Sequence of chain 1.C:
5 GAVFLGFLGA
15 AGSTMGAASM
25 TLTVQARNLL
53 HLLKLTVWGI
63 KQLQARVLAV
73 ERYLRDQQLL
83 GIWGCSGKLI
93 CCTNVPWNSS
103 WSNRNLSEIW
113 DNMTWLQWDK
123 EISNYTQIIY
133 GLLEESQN

Sequence of chain 1.U:
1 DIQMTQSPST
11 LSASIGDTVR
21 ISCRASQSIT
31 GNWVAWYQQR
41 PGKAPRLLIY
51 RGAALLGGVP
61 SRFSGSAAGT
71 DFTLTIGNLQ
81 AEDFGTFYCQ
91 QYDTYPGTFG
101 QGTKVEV

A protein and the small-molecule ligand that binds it are described below.
Small molecule (SMILES): CC(=O)N[C@H]1[C@H](O[C@H]2[C@H](O)[C@@H](NC(C)=O)CO[C@@H]2CO)O[C@H](CO)[C@@H](O)[C@@H]1O

Sequence of chain 1.T:
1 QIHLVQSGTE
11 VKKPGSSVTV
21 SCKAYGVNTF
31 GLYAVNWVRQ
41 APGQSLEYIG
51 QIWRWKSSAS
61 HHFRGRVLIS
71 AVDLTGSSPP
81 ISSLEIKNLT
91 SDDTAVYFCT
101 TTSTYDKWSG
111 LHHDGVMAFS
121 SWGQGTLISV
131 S

Binding-site contacts:
Ligand atom C3 contacts residue ALA54 of chain 1.U at 3.8 Å (hydrophobic).
Ligand atom O6 contacts residue ALA53 of chain 1.U at 4.3 Å.
Ligand atom C2 contacts residue ARG51 of chain 1.U at 4.1 Å.
Ligand atom C3 contacts residue ARG51 of chain 1.U at 4.3 Å.
Ligand atom O7 contacts residue ASN126 of chain 1.C at 3.1 Å.
Ligand atom C7 contacts residue ALA53 of chain 1.U at 4.2 Å (hydrophobic).
Ligand atom O4 contacts residue ALA54 of chain 1.U at 3.3 Å.
Ligand atom O5 contacts residue ALA54 of chain 1.U at 3.7 Å.
Ligand atom O5 contacts residue ASN126 of chain 1.C at 2.3 Å (h-bond).
Ligand atom C3 contacts residue ASN126 of chain 1.C at 3.8 Å.
Ligand atom C8 contacts residue ASN32 of chain 1.U at 3.5 Å.
Ligand atom N2 contacts residue ASN126 of chain 1.C at 3.0 Å (h-bond).
Ligand atom C7 contacts residue ARG51 of chain 1.U at 3.8 Å.
Ligand atom O6 contacts residue ASN126 of chain 1.C at 3.9 Å.
Ligand atom C2 contacts residue ALA54 of chain 1.U at 3.8 Å (hydrophobic).
Ligand atom C8 contacts residue SER109 of chain 1.T at 3.3 Å.
Ligand atom C5 contacts residue ASN126 of chain 1.C at 3.6 Å.
Ligand atom N2 contacts residue TYR50 of chain 1.U at 3.8 Å.
Ligand atom O3 contacts residue ALA54 of chain 1.U at 3.5 Å (h-bond).
Ligand atom O7 contacts residue ASN32 of chain 1.U at 4.0 Å.
Ligand atom C1 contacts residue ALA54 of chain 1.U at 3.8 Å (hydrophobic).
Ligand atom O3 contacts residue TYR50 of chain 1.U at 4.2 Å.
Ligand atom C7 contacts residue ASN126 of chain 1.C at 3.2 Å.
Ligand atom C8 contacts residue ALA53 of chain 1.U at 3.8 Å (hydrophobic).
Ligand atom C8 contacts residue ALA67 of chain 1.U at 4.3 Å (hydrophobic).
Ligand atom C2 contacts residue ASN126 of chain 1.C at 2.5 Å.
Ligand atom O3 contacts residue ALA53 of chain 1.U at 3.8 Å.
Ligand atom N2 contacts residue ALA53 of chain 1.U at 4.0 Å.
Ligand atom C8 contacts residue GLY52 of chain 1.U at 4.3 Å.
Ligand atom O5 contacts residue ARG51 of chain 1.U at 4.3 Å.
Ligand atom C7 contacts residue ASN32 of chain 1.U at 3.7 Å.
Ligand atom C4 contacts residue ALA54 of chain 1.U at 4.2 Å (hydrophobic).
Ligand atom C4 contacts residue ASN126 of chain 1.C at 4.2 Å.
Ligand atom C1 contacts residue ARG51 of chain 1.U at 4.0 Å.
Ligand atom C1 contacts residue ASN126 of chain 1.C at 1.4 Å.
Ligand atom C2 contacts residue TYR50 of chain 1.U at 4.2 Å (hydrophobic).
Ligand atom N2 contacts residue ASN32 of chain 1.U at 4.1 Å.
Ligand atom N2 contacts residue ARG51 of chain 1.U at 3.1 Å (salt-bridge).
Ligand atom C8 contacts residue ARG51 of chain 1.U at 3.5 Å.
Ligand atom C8 contacts residue TRP108 of chain 1.T at 3.4 Å (hydrophobic).